The protein below binds the small molecule below.
Small molecule (SMILES): CC(=O)N[C@@H]1[C@@H](O)[C@H](O)[C@@H](CO)O[C@H]1O

Sequence of chain 1.B:
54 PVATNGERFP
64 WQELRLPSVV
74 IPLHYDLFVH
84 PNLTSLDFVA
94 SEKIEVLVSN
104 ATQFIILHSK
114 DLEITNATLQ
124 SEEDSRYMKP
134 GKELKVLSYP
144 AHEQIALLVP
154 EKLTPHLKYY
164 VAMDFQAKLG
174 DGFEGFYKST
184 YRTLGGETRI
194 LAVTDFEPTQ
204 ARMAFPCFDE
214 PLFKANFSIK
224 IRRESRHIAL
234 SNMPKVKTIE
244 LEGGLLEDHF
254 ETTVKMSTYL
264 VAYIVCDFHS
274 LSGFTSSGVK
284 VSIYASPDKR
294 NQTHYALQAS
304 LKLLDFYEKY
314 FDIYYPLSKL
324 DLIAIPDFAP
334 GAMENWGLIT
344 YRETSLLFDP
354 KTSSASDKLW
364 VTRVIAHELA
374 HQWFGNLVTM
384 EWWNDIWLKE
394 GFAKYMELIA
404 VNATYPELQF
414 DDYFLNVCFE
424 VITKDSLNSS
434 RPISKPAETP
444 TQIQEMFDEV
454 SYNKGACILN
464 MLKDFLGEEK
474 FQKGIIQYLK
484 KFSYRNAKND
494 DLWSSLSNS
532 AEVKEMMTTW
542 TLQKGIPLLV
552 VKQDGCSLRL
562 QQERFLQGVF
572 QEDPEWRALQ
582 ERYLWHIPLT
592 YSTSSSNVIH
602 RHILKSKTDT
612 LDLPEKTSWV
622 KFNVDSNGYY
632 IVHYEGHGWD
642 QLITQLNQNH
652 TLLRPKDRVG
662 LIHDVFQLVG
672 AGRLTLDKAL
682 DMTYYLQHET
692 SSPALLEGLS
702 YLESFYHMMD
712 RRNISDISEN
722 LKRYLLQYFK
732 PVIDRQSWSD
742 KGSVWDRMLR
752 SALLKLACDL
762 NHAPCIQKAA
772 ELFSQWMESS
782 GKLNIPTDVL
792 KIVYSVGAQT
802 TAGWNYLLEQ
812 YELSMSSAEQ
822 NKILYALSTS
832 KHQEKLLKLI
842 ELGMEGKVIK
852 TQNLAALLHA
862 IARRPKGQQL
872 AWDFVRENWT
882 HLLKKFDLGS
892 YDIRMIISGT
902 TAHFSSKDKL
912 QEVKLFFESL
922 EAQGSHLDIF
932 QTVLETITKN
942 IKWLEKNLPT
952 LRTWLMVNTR

Binding-site contacts:
Ligand atom C8 contacts residue PRO409 of chain 1.B at 4.0 Å (hydrophobic).
Ligand atom O6 contacts residue GLU471 of chain 1.B at 4.4 Å.
Ligand atom C6 contacts residue LYS466 of chain 1.B at 3.5 Å.
Ligand atom C5 contacts residue ASN405 of chain 1.B at 3.6 Å.
Ligand atom C4 contacts residue GLU471 of chain 1.B at 4.2 Å.
Ligand atom N2 contacts residue ALA406 of chain 1.B at 4.4 Å.
Ligand atom C1 contacts residue ALA406 of chain 1.B at 4.5 Å (hydrophobic).
Ligand atom C1 contacts residue ASN405 of chain 1.B at 1.5 Å.
Ligand atom C4 contacts residue ASN405 of chain 1.B at 4.3 Å.
Ligand atom O6 contacts residue LYS466 of chain 1.B at 3.9 Å.
Ligand atom O5 contacts residue ASN405 of chain 1.B at 2.4 Å (h-bond).
Ligand atom C8 contacts residue ASN405 of chain 1.B at 3.2 Å.
Ligand atom N2 contacts residue ASN405 of chain 1.B at 3.0 Å (h-bond).
Ligand atom O7 contacts residue ASN405 of chain 1.B at 3.7 Å.
Ligand atom C1 contacts residue ILE402 of chain 1.B at 4.4 Å (hydrophobic).
Ligand atom C2 contacts residue ASN405 of chain 1.B at 2.6 Å.
Ligand atom C6 contacts residue GLU471 of chain 1.B at 3.3 Å.
Ligand atom C3 contacts residue ASN405 of chain 1.B at 3.9 Å.
Ligand atom C7 contacts residue ASN405 of chain 1.B at 3.4 Å.
Ligand atom O6 contacts residue ASP414 of chain 1.B at 4.3 Å.
Ligand atom O4 contacts residue GLU471 of chain 1.B at 3.5 Å (salt-bridge).
Ligand atom C5 contacts residue GLU471 of chain 1.B at 3.7 Å.